Sequence of chain 1.C:
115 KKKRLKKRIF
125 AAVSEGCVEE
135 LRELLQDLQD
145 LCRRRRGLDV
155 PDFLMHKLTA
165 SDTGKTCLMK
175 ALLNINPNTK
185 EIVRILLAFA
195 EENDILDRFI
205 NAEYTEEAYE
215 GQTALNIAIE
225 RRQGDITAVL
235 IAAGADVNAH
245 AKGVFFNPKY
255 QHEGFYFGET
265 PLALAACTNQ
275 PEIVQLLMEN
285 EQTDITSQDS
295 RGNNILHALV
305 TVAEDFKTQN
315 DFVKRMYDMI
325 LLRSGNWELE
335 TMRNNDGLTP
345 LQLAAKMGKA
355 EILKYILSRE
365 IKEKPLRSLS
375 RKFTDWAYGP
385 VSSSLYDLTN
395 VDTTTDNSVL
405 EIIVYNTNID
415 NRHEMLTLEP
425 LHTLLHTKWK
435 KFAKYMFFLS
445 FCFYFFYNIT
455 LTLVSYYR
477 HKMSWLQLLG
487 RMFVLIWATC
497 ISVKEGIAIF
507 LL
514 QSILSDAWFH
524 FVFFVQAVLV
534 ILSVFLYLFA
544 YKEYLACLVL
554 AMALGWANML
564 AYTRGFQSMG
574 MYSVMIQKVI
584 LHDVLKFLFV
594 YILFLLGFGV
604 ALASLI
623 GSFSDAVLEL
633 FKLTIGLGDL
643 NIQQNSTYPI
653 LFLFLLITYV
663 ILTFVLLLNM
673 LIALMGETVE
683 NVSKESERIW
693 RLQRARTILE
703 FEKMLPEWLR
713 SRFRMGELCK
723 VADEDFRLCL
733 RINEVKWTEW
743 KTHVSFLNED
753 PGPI

A small-molecule ligand and the protein it binds are described below.
Small molecule (SMILES): COc1ccc2ccc(=O)oc2c1CC=C(C)C

Binding-site contacts:
Ligand atom O03 contacts residue LEU420 of chain 1.C at 4.0 Å.
Ligand atom C12 contacts residue LEU429 of chain 1.C at 3.8 Å (hydrophobic).
Ligand atom C12 contacts residue ARG693 of chain 1.C at 3.5 Å.
Ligand atom C15 contacts residue LEU420 of chain 1.C at 4.2 Å (hydrophobic).
Ligand atom C14 contacts residue LEU429 of chain 1.C at 4.4 Å (hydrophobic).
Ligand atom C17 contacts residue HIS430 of chain 1.C at 3.7 Å.
Ligand atom C09 contacts residue HIS430 of chain 1.C at 3.4 Å.
Ligand atom C11 contacts residue LEU429 of chain 1.C at 4.2 Å (hydrophobic).
Ligand atom O03 contacts residue ARG693 of chain 1.C at 2.8 Å (salt-bridge).
Ligand atom C08 contacts residue HIS430 of chain 1.C at 4.0 Å.
Ligand atom O01 contacts residue HIS426 of chain 1.C at 2.9 Å (h-bond).
Ligand atom C11 contacts residue ARG696 of chain 1.C at 4.3 Å.
Ligand atom C18 contacts residue HIS430 of chain 1.C at 3.4 Å.
Ligand atom C14 contacts residue LEU420 of chain 1.C at 4.1 Å (hydrophobic).
Ligand atom C09 contacts residue HIS426 of chain 1.C at 4.3 Å.
Ligand atom O02 contacts residue HIS430 of chain 1.C at 2.8 Å (h-bond).
Ligand atom C16 contacts residue HIS430 of chain 1.C at 3.4 Å.
Ligand atom C13 contacts residue HIS430 of chain 1.C at 3.2 Å.
Ligand atom O01 contacts residue ARG693 of chain 1.C at 3.5 Å (salt-bridge).
Ligand atom C06 contacts residue ARG693 of chain 1.C at 4.3 Å.
Ligand atom O03 contacts residue THR421 of chain 1.C at 4.4 Å.
Ligand atom C07 contacts residue ARG693 of chain 1.C at 4.0 Å.
Ligand atom C05 contacts residue HIS426 of chain 1.C at 3.4 Å.
Ligand atom O03 contacts residue HIS426 of chain 1.C at 3.4 Å.
Ligand atom C05 contacts residue HIS430 of chain 1.C at 3.8 Å.
Ligand atom C14 contacts residue ARG693 of chain 1.C at 3.6 Å.
Ligand atom C06 contacts residue HIS426 of chain 1.C at 3.6 Å.
Ligand atom C13 contacts residue HIS426 of chain 1.C at 4.4 Å.
Ligand atom C04 contacts residue HIS426 of chain 1.C at 4.1 Å.
Ligand atom C04 contacts residue HIS430 of chain 1.C at 4.4 Å.
Ligand atom C16 contacts residue HIS426 of chain 1.C at 3.8 Å.
Ligand atom C15 contacts residue HIS426 of chain 1.C at 3.5 Å.
Ligand atom C18 contacts residue TRP433 of chain 1.C at 4.2 Å (hydrophobic).
Ligand atom C10 contacts residue LEU429 of chain 1.C at 3.7 Å (hydrophobic).
Ligand atom C07 contacts residue LEU429 of chain 1.C at 3.7 Å (hydrophobic).
Ligand atom C15 contacts residue ARG693 of chain 1.C at 3.2 Å.